Binding-site contacts:
Ligand atom C15 contacts residue PHE133 of chain 1.A at 3.9 Å (hydrophobic).
Ligand atom C2 contacts residue VAL121 of chain 1.A at 3.5 Å (hydrophobic).
Ligand atom C7 contacts residue VAL121 of chain 1.A at 3.6 Å (hydrophobic).
Ligand atom C17 contacts residue CYS65 of chain 1.A at 3.7 Å (hydrophobic).
Ligand atom F1 contacts residue SER149 of chain 1.A at 2.9 Å.
Ligand atom C5 contacts residue VAL121 of chain 1.A at 3.5 Å (hydrophobic).
Ligand atom C15 contacts residue VAL121 of chain 1.A at 3.9 Å (hydrophobic).
Ligand atom O1 contacts residue ALA113 of chain 1.A at 3.3 Å.
Ligand atom O3 contacts residue HIS224 of chain 1.A at 2.7 Å (h-bond).
Ligand atom O2 contacts residue ALA113 of chain 1.A at 3.8 Å.
Ligand atom C1 contacts residue PHE133 of chain 1.A at 3.9 Å (hydrophobic).
Ligand atom C21 contacts residue HIS224 of chain 1.A at 3.9 Å.
Ligand atom C22 contacts residue CYS138 of chain 1.A at 3.9 Å (hydrophobic).
Ligand atom C3 contacts residue VAL121 of chain 1.A at 3.6 Å (hydrophobic).
Ligand atom C18 contacts residue HIS224 of chain 1.A at 3.7 Å.
Ligand atom C11 contacts residue MET110 of chain 1.A at 3.8 Å (hydrophobic).
Ligand atom O2 contacts residue MET110 of chain 1.A at 3.4 Å.
Ligand atom S1 contacts residue PHE122 of chain 1.A at 3.7 Å.
Ligand atom F1 contacts residue MET110 of chain 1.A at 3.5 Å.
Ligand atom O3 contacts residue LEU69 of chain 1.A at 3.2 Å.
Ligand atom C21 contacts residue LEU141 of chain 1.A at 3.6 Å (hydrophobic).
Ligand atom C1 contacts residue PHE122 of chain 1.A at 3.6 Å (hydrophobic).
Ligand atom C6 contacts residue VAL121 of chain 1.A at 3.7 Å (hydrophobic).
Ligand atom F1 contacts residue VAL121 of chain 1.A at 3.8 Å.
Ligand atom C10 contacts residue HIS68 of chain 1.A at 3.9 Å.
Ligand atom C17 contacts residue PHE133 of chain 1.A at 3.9 Å (hydrophobic).
Ligand atom C4 contacts residue MET110 of chain 1.A at 3.9 Å (hydrophobic).
Ligand atom N1 contacts residue PHE122 of chain 1.A at 2.9 Å (h-bond).
Ligand atom O1 contacts residue PHE122 of chain 1.A at 3.4 Å (h-bond).
Ligand atom C16 contacts residue PHE133 of chain 1.A at 3.9 Å (hydrophobic).
Ligand atom C15 contacts residue PHE146 of chain 1.A at 3.8 Å (hydrophobic).
Ligand atom C1 contacts residue VAL121 of chain 1.A at 3.6 Å (hydrophobic).
Ligand atom N1 contacts residue ALA113 of chain 1.A at 3.5 Å.
Ligand atom S1 contacts residue ALA113 of chain 1.A at 3.7 Å.
Ligand atom C1 contacts residue PHE123 of chain 1.A at 3.8 Å (hydrophobic).
Ligand atom C4 contacts residue ILE145 of chain 1.A at 3.9 Å (hydrophobic).
Ligand atom C7 contacts residue PHE122 of chain 1.A at 3.9 Å (hydrophobic).
Ligand atom C5 contacts residue MET110 of chain 1.A at 3.7 Å (hydrophobic).
Ligand atom C4 contacts residue VAL121 of chain 1.A at 3.6 Å (hydrophobic).
Ligand atom C6 contacts residue MET110 of chain 1.A at 3.6 Å (hydrophobic).

A protein and the small-molecule ligand that binds it are described below.
Small molecule (SMILES): Cc1c2cc(F)cc1NS(=O)(=O)CCCCC[C@H]1C[N@@](CCN1C(=O)CC1CC1)C2

Sequence of chain 1.A:
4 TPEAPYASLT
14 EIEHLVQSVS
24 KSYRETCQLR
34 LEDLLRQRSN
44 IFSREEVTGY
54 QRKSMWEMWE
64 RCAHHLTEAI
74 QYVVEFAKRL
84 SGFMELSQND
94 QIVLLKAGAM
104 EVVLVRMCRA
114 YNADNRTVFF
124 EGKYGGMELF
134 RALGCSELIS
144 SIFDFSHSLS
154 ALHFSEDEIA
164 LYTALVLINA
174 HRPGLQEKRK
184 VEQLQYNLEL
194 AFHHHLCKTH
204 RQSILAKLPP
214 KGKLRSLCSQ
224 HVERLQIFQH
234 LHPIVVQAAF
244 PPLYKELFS